Binding-site contacts:
Ligand atom N2 contacts residue GLN13 of chain 2.A at 4.3 Å.
Ligand atom O5 contacts residue VAL102 of chain 2.A at 3.9 Å.
Ligand atom C8 contacts residue HIS12 of chain 2.A at 4.1 Å.
Ligand atom O7 contacts residue GLN13 of chain 2.A at 4.2 Å.
Ligand atom C4 contacts residue ASN57 of chain 2.A at 4.1 Å.
Ligand atom O5 contacts residue ASN57 of chain 2.A at 2.1 Å (h-bond).
Ligand atom C6 contacts residue GLN104 of chain 2.A at 3.8 Å.
Ligand atom C7 contacts residue GLN13 of chain 2.A at 3.9 Å.
Ligand atom C7 contacts residue HIS12 of chain 2.A at 3.9 Å.
Ligand atom O5 contacts residue GLN104 of chain 2.A at 4.4 Å.
Ligand atom C3 contacts residue ASN57 of chain 2.A at 3.7 Å.
Ligand atom O7 contacts residue HIS12 of chain 2.A at 3.1 Å (h-bond).
Ligand atom C8 contacts residue VAL16 of chain 2.A at 4.1 Å (hydrophobic).
Ligand atom C7 contacts residue ASN57 of chain 2.A at 3.5 Å.
Ligand atom C5 contacts residue GLN104 of chain 2.A at 3.9 Å.
Ligand atom N2 contacts residue ASN57 of chain 2.A at 3.0 Å (h-bond).
Ligand atom C1 contacts residue ASN57 of chain 2.A at 1.4 Å.
Ligand atom O7 contacts residue ASN57 of chain 2.A at 3.5 Å (h-bond).
Ligand atom C5 contacts residue ASN57 of chain 2.A at 3.5 Å.
Ligand atom C2 contacts residue ASN57 of chain 2.A at 2.5 Å.
Ligand atom C8 contacts residue GLN13 of chain 2.A at 3.6 Å.

Sequence of chain 2.A:
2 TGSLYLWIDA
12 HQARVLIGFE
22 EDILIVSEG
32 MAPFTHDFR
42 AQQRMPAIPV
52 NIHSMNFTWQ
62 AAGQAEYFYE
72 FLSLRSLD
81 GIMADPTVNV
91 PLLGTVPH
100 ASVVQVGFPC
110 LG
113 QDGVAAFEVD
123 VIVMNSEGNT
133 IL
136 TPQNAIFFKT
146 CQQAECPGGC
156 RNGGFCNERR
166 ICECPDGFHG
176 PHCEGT

The small molecule below binds the protein below.
Small molecule (SMILES): CC(=O)N[C@@H]1[C@@H](O)[C@H](O)[C@@H](CO)O[C@H]1O